Sequence of chain 2.A:
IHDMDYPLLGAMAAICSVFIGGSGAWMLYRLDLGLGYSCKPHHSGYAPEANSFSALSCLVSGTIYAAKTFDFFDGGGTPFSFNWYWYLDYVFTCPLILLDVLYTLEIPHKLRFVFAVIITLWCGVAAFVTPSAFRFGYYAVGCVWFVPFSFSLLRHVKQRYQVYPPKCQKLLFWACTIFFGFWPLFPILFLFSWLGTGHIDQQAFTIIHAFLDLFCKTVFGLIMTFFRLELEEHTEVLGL

Binding-site contacts:
Ligand atom C12 contacts residue THR193 of chain 2.A at 4.5 Å.
Ligand atom C7 contacts residue PHE189 of chain 2.A at 3.6 Å (hydrophobic).
Ligand atom C14 contacts residue PHE189 of chain 2.A at 4.0 Å (hydrophobic).
Ligand atom C21 contacts residue CYS192 of chain 2.A at 4.4 Å (hydrophobic).
Ligand atom C8 contacts residue PHE189 of chain 2.A at 4.4 Å (hydrophobic).
Ligand atom C21 contacts residue PHE196 of chain 2.A at 3.2 Å (hydrophobic).
Ligand atom C22 contacts residue GLY197 of chain 2.A at 4.2 Å.
Ligand atom C26 contacts residue THR193 of chain 2.A at 4.1 Å.
Ligand atom C19 contacts residue LYS174 of chain 2.A at 3.8 Å.
Ligand atom O1 contacts residue LYS174 of chain 2.A at 4.2 Å.
Ligand atom C3 contacts residue TYR177 of chain 2.A at 3.6 Å (hydrophobic).
Ligand atom C17 contacts residue THR193 of chain 2.A at 4.2 Å.
Ligand atom C26 contacts residue GLY197 of chain 2.A at 4.5 Å.
Ligand atom C21 contacts residue THR193 of chain 2.A at 4.4 Å.
Ligand atom O1 contacts residue TYR177 of chain 2.A at 3.3 Å.
Ligand atom C12 contacts residue CYS192 of chain 2.A at 4.0 Å (hydrophobic).
Ligand atom C11 contacts residue LEU170 of chain 2.A at 4.2 Å (hydrophobic).
Ligand atom C2 contacts residue TYR177 of chain 2.A at 4.0 Å (hydrophobic).
Ligand atom C27 contacts residue GLY197 of chain 2.A at 3.8 Å.
Ligand atom C1 contacts residue TYR177 of chain 2.A at 4.4 Å (hydrophobic).
Ligand atom C1 contacts residue CYS192 of chain 2.A at 4.5 Å (hydrophobic).
Ligand atom C19 contacts residue LEU170 of chain 2.A at 4.5 Å (hydrophobic).
Ligand atom C22 contacts residue THR193 of chain 2.A at 3.9 Å.
Ligand atom C11 contacts residue CYS192 of chain 2.A at 4.1 Å (hydrophobic).
Ligand atom C2 contacts residue LYS174 of chain 2.A at 3.8 Å.
Ligand atom C23 contacts residue GLY197 of chain 2.A at 4.2 Å.
Ligand atom C12 contacts residue PHE196 of chain 2.A at 4.5 Å (hydrophobic).
Ligand atom C21 contacts residue GLY197 of chain 2.A at 3.8 Å.
Ligand atom C1 contacts residue LYS174 of chain 2.A at 4.5 Å.
Ligand atom C25 contacts residue GLY197 of chain 2.A at 3.8 Å.
Ligand atom C26 contacts residue PHE198 of chain 2.A at 3.9 Å (hydrophobic).
Ligand atom C15 contacts residue PHE189 of chain 2.A at 4.0 Å (hydrophobic).

A small-molecule ligand and the protein it binds are described below.
Small molecule (SMILES): CC(C)CCC[C@@H](C)[C@H]1CC[C@H]2[C@@H]3CC=C4C[C@@H](O)CC[C@]4(C)[C@H]3CC[C@]12C